Sequence of chain 1.A:
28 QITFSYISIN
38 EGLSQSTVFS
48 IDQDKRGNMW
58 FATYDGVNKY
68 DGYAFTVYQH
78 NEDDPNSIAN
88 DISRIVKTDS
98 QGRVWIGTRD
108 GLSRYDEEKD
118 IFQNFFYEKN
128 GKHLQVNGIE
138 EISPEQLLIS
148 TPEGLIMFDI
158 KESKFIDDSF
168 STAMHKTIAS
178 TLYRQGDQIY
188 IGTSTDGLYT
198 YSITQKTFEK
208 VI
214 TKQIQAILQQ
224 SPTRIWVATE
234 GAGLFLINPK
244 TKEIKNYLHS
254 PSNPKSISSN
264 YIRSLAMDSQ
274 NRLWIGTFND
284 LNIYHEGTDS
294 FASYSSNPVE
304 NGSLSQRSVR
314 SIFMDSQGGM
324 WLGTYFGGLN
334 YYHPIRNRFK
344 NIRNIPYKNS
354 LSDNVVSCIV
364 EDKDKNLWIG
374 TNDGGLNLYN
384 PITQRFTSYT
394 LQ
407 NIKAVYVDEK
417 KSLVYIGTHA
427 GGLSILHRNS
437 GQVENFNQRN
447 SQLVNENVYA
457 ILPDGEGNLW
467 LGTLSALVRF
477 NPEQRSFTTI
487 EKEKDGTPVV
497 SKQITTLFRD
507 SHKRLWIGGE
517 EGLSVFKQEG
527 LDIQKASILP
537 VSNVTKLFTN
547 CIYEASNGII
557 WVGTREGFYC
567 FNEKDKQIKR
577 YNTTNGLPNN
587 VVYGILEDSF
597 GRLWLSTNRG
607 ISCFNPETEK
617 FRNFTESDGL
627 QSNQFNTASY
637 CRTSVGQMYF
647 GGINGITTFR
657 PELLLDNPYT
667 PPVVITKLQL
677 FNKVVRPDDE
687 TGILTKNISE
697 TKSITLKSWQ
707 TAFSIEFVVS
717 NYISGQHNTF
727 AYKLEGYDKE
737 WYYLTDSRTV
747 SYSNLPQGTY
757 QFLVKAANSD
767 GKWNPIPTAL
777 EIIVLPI

A protein and the small-molecule ligand that binds it are described below.
Small molecule (SMILES): CC(=O)N[C@@H]1[C@@H](O)[C@H](O[C@@H]2OC(C(=O)O)=C[C@H](O)[C@H]2O)[C@@H](COS(=O)(=O)O)O[C@H]1O

Sequence of chain 1.B:
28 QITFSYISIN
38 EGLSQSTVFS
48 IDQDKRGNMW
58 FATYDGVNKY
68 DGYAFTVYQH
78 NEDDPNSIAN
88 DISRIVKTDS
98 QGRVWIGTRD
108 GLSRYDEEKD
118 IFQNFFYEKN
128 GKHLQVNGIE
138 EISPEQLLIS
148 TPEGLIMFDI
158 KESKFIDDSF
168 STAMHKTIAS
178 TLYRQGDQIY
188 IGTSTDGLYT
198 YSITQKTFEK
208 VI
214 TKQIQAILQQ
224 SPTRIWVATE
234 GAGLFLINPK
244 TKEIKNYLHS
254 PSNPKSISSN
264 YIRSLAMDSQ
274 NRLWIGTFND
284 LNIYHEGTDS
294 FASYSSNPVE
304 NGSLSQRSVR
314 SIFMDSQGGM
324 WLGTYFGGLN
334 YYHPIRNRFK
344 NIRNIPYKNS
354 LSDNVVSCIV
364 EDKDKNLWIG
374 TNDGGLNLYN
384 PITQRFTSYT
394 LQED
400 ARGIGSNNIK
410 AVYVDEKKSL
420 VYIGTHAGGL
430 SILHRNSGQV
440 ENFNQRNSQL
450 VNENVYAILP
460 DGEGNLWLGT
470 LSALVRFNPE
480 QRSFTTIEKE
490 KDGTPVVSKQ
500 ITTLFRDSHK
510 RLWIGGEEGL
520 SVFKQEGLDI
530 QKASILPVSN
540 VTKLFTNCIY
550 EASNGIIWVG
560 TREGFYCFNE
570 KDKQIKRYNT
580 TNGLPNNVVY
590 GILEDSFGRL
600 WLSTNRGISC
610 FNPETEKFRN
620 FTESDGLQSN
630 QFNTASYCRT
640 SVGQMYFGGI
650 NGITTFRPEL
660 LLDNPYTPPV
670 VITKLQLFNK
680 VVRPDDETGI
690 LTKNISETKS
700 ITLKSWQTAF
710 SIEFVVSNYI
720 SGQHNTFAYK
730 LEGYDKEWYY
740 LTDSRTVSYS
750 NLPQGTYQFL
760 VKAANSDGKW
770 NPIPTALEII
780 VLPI

Binding-site contacts:
Ligand atom O2 contacts residue LYS409 of chain 1.B at 3.1 Å (salt-bridge).
Ligand atom C3 contacts residue ARG313 of chain 1.A at 3.5 Å.
Ligand atom C6 contacts residue TYR328 of chain 1.A at 3.4 Å (hydrophobic).
Ligand atom O9 contacts residue GLN499 of chain 1.B at 3.7 Å.
Ligand atom O6B contacts residue SER311 of chain 1.A at 2.8 Å (h-bond).
Ligand atom C2 contacts residue TYR455 of chain 1.B at 3.5 Å (hydrophobic).
Ligand atom O3 contacts residue LYS409 of chain 1.B at 3.1 Å (salt-bridge).
Ligand atom O5 contacts residue LEU470 of chain 1.B at 3.5 Å.
Ligand atom O8 contacts residue TYR455 of chain 1.B at 3.7 Å.
Ligand atom C8 contacts residue ARG313 of chain 1.A at 3.7 Å.
Ligand atom O6A contacts residue TYR328 of chain 1.A at 3.3 Å.
Ligand atom O2 contacts residue TYR455 of chain 1.B at 2.8 Å (h-bond).
Ligand atom C6 contacts residue TYR455 of chain 1.B at 3.5 Å (hydrophobic).
Ligand atom O9 contacts residue TYR61 of chain 1.A at 2.8 Å (h-bond).
Ligand atom O3 contacts residue ASN407 of chain 1.B at 3.6 Å (h-bond).
Ligand atom O3 contacts residue ASN375 of chain 1.B at 2.6 Å (h-bond).
Ligand atom O6A contacts residue ARG266 of chain 1.A at 2.6 Å (salt-bridge).
Ligand atom O7 contacts residue GLU233 of chain 1.A at 3.7 Å.
Ligand atom O3 contacts residue ARG313 of chain 1.A at 2.6 Å (salt-bridge).
Ligand atom C5 contacts residue TYR328 of chain 1.A at 3.5 Å (hydrophobic).
Ligand atom O9 contacts residue PHE544 of chain 1.B at 3.3 Å.
Ligand atom C6 contacts residue SER311 of chain 1.A at 3.7 Å.
Ligand atom C4 contacts residue TYR328 of chain 1.A at 3.5 Å (hydrophobic).
Ligand atom O7 contacts residue GLN218 of chain 1.A at 3.6 Å.
Ligand atom O7A contacts residue TYR328 of chain 1.A at 2.8 Å (h-bond).
Ligand atom O6B contacts residue ARG266 of chain 1.A at 3.6 Å.
Ligand atom C6 contacts residue PHE281 of chain 1.A at 3.6 Å (hydrophobic).
Ligand atom C7 contacts residue ARG313 of chain 1.A at 3.2 Å.
Ligand atom C1 contacts residue TYR328 of chain 1.A at 3.5 Å (hydrophobic).
Ligand atom O6B contacts residue PHE281 of chain 1.A at 3.2 Å.
Ligand atom O4 contacts residue HIS425 of chain 1.B at 3.6 Å.
Ligand atom C6 contacts residue ARG266 of chain 1.A at 3.3 Å.
Ligand atom C5 contacts residue LEU470 of chain 1.B at 3.8 Å (hydrophobic).
Ligand atom C6 contacts residue LEU470 of chain 1.B at 3.7 Å (hydrophobic).
Ligand atom O4 contacts residue TYR455 of chain 1.B at 3.1 Å (h-bond).
Ligand atom N2 contacts residue ARG313 of chain 1.A at 3.3 Å (salt-bridge).
Ligand atom O7 contacts residue ARG313 of chain 1.A at 3.5 Å (salt-bridge).
Ligand atom C5 contacts residue TYR455 of chain 1.B at 3.6 Å (hydrophobic).
Ligand atom C3 contacts residue TYR328 of chain 1.A at 3.6 Å (hydrophobic).
Ligand atom O6A contacts residue ARG313 of chain 1.A at 2.8 Å (salt-bridge).